Sequence of chain 1.A:
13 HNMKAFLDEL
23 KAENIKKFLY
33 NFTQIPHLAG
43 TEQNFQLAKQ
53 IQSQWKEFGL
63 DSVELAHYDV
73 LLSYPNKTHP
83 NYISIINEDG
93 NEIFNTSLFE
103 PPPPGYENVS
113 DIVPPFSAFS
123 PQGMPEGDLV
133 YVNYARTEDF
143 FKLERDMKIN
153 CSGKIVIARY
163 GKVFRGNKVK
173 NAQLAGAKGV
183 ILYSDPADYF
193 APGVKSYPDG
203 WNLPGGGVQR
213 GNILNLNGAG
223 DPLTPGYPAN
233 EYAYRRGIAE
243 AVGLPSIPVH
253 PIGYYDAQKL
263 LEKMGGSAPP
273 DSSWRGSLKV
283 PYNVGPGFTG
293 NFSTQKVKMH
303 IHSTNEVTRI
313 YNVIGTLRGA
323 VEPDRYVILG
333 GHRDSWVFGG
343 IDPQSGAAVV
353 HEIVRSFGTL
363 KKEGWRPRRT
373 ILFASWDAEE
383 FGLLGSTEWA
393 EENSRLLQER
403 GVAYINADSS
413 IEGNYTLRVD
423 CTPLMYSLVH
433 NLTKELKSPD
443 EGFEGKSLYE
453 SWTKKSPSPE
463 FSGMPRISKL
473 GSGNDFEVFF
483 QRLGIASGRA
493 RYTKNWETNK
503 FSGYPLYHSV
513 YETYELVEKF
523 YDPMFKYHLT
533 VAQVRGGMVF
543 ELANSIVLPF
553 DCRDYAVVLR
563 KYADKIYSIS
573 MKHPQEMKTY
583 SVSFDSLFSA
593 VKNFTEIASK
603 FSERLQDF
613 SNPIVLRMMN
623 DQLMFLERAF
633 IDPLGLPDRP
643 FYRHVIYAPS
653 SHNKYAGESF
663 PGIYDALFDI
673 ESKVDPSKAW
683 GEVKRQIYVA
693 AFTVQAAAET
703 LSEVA

Binding-site contacts:
Ligand atom O4 contacts residue GLU233 of chain 1.A at 2.6 Å (salt-bridge).
Ligand atom C8 contacts residue SER588 of chain 2.A at 3.5 Å.
Ligand atom O2 contacts residue ARG311 of chain 1.A at 3.4 Å (salt-bridge).
Ligand atom O2 contacts residue GLU233 of chain 1.A at 2.4 Å (salt-bridge).
Ligand atom C4 contacts residue ARG311 of chain 1.A at 3.6 Å.
Ligand atom C8 contacts residue ALA592 of chain 2.A at 3.8 Å (hydrophobic).
Ligand atom O6 contacts residue HIS69 of chain 1.A at 4.0 Å.
Ligand atom C2 contacts residue ARG311 of chain 1.A at 3.9 Å.
Ligand atom C2 contacts residue SER591 of chain 2.A at 3.6 Å.
Ligand atom O6 contacts residue GLU233 of chain 1.A at 3.4 Å.
Ligand atom C3 contacts residue ARG311 of chain 1.A at 3.7 Å.
Ligand atom C7 contacts residue GLN697 of chain 2.A at 3.3 Å.
Ligand atom C8 contacts residue SER591 of chain 2.A at 3.9 Å.
Ligand atom C4 contacts residue GLU233 of chain 1.A at 3.5 Å.
Ligand atom O5 contacts residue ASN595 of chain 2.A at 2.2 Å (h-bond).
Ligand atom O5 contacts residue HIS69 of chain 1.A at 3.8 Å.
Ligand atom O2 contacts residue HIS69 of chain 1.A at 3.2 Å (h-bond).
Ligand atom O6 contacts residue LEU67 of chain 1.A at 2.6 Å (h-bond).
Ligand atom N2 contacts residue GLN697 of chain 2.A at 3.5 Å (h-bond).
Ligand atom C1 contacts residue ASN595 of chain 2.A at 1.4 Å.
Ligand atom C7 contacts residue ASN595 of chain 2.A at 3.8 Å.
Ligand atom C5 contacts residue GLU233 of chain 1.A at 3.5 Å.
Ligand atom C2 contacts residue GLN697 of chain 2.A at 3.7 Å.
Ligand atom C7 contacts residue SER591 of chain 2.A at 3.8 Å.
Ligand atom O7 contacts residue GLN697 of chain 2.A at 3.2 Å (h-bond).
Ligand atom C3 contacts residue GLU233 of chain 1.A at 3.9 Å.
Ligand atom C2 contacts residue GLU233 of chain 1.A at 3.3 Å.
Ligand atom C5 contacts residue ASN595 of chain 2.A at 3.6 Å.
Ligand atom C6 contacts residue GLU233 of chain 1.A at 3.9 Å.
Ligand atom N2 contacts residue SER591 of chain 2.A at 2.9 Å (h-bond).
Ligand atom O3 contacts residue GLU233 of chain 1.A at 3.8 Å.
Ligand atom C8 contacts residue TYR234 of chain 1.A at 3.6 Å (hydrophobic).
Ligand atom C1 contacts residue SER591 of chain 2.A at 3.6 Å.
Ligand atom N2 contacts residue ASN595 of chain 2.A at 2.9 Å (h-bond).
Ligand atom C3 contacts residue ASN595 of chain 2.A at 3.7 Å.
Ligand atom C6 contacts residue LEU67 of chain 1.A at 3.4 Å (hydrophobic).
Ligand atom C3 contacts residue ARG311 of chain 1.A at 3.8 Å.
Ligand atom C1 contacts residue GLN697 of chain 2.A at 3.9 Å.
Ligand atom O3 contacts residue ARG311 of chain 1.A at 3.1 Å (salt-bridge).
Ligand atom C2 contacts residue ASN595 of chain 2.A at 2.4 Å.

Sequence of chain 2.A:
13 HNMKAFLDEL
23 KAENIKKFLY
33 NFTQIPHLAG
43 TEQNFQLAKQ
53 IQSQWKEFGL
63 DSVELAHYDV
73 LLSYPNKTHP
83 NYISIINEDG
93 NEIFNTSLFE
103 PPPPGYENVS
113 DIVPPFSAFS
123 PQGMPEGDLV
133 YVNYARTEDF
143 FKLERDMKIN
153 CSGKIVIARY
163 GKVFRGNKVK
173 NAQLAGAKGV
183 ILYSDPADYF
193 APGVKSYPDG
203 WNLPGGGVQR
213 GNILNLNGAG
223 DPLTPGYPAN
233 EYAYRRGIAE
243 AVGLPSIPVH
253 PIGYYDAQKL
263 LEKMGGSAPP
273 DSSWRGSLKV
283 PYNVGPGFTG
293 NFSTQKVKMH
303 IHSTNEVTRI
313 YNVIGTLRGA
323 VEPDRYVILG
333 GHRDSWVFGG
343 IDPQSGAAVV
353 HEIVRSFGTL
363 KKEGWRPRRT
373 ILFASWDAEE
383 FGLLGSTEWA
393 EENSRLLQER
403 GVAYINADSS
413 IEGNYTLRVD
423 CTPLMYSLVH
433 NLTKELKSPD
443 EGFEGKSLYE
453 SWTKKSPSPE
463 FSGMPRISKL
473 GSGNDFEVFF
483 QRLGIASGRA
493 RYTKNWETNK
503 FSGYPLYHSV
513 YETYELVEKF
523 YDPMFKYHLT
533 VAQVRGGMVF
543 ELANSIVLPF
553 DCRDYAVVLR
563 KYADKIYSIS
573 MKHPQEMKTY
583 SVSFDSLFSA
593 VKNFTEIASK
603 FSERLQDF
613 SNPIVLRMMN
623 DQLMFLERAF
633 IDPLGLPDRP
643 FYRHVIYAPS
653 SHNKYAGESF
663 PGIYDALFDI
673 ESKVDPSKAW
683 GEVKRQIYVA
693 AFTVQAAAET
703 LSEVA

A protein and the small-molecule ligand that binds it are described below.
Small molecule (SMILES): CC(=O)N[C@H]1[C@H](O[C@H]2[C@H](O)[C@@H](NC(C)=O)CO[C@@H]2CO)O[C@H](CO)[C@@H](O[C@@H]2O[C@H](CO[C@H]3O[C@H](CO)[C@@H](O)[C@H](O)[C@@H]3O)[C@@H](O)[C@H](O[C@H]3O[C@H](CO)[C@@H](O)[C@H](O)[C@@H]3O)[C@@H]2O)[C@@H]1O